Sequence of chain 3.A:
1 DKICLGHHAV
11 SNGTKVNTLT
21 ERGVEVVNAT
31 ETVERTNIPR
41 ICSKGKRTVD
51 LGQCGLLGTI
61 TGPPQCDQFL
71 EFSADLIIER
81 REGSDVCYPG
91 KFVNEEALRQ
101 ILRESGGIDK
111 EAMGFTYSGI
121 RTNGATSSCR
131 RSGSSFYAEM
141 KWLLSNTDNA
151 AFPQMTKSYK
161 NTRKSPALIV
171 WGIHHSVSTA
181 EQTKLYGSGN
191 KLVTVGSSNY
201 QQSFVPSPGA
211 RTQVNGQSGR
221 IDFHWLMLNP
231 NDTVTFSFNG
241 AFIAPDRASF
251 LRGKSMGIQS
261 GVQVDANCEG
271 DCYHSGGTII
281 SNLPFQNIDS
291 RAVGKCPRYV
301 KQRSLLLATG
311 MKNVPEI

A small-molecule ligand and the protein it binds are described below.
Small molecule (SMILES): CC(=O)N[C@@H]1[C@@H](O)[C@H](O)[C@@H](CO)O[C@H]1O

Sequence of chain 2.A:
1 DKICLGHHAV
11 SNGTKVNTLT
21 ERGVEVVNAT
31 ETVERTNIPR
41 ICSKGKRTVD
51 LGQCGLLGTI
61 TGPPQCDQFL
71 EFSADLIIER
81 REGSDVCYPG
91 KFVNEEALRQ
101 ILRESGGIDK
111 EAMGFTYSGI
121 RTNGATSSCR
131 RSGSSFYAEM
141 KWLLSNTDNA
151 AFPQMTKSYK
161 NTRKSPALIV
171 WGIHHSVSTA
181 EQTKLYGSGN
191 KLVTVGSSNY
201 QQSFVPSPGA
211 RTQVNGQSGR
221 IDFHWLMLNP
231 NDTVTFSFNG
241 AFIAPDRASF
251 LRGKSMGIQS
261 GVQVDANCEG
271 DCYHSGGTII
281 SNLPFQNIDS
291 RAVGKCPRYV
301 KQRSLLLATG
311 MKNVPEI

Sequence of chain 2.B:
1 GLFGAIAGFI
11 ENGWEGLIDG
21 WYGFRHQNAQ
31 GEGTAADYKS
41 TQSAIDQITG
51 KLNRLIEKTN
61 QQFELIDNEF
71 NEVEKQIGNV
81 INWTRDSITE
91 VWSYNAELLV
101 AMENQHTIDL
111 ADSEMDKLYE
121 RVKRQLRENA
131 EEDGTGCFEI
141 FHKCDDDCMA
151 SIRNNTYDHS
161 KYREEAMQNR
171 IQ

Binding-site contacts:
Ligand atom N2 contacts residue ASN79 of chain 2.B at 4.5 Å.
Ligand atom C4 contacts residue ASN82 of chain 2.B at 4.2 Å.
Ligand atom O7 contacts residue GLU72 of chain 2.B at 3.3 Å (salt-bridge).
Ligand atom C3 contacts residue ASN82 of chain 2.B at 3.9 Å.
Ligand atom C8 contacts residue GLU104 of chain 3.A at 4.2 Å.
Ligand atom C2 contacts residue ASN82 of chain 2.B at 2.5 Å.
Ligand atom C1 contacts residue ASN82 of chain 2.B at 1.4 Å.
Ligand atom O7 contacts residue ASN79 of chain 2.B at 3.3 Å (h-bond).
Ligand atom C8 contacts residue ASN82 of chain 2.B at 4.2 Å.
Ligand atom C5 contacts residue ASN82 of chain 2.B at 3.6 Å.
Ligand atom C8 contacts residue ASN79 of chain 2.B at 3.8 Å.
Ligand atom O3 contacts residue GLU72 of chain 2.B at 3.7 Å.
Ligand atom C7 contacts residue ASN79 of chain 2.B at 3.6 Å.
Ligand atom C7 contacts residue LYS75 of chain 2.B at 4.2 Å.
Ligand atom C8 contacts residue LYS75 of chain 2.B at 4.4 Å.
Ligand atom O6 contacts residue ARG291 of chain 2.A at 4.5 Å.
Ligand atom N2 contacts residue ASN82 of chain 2.B at 3.1 Å (h-bond).
Ligand atom O5 contacts residue ASN82 of chain 2.B at 2.3 Å (h-bond).
Ligand atom C7 contacts residue ASN82 of chain 2.B at 3.9 Å.
Ligand atom O7 contacts residue LYS75 of chain 2.B at 3.5 Å.
Ligand atom C7 contacts residue GLU72 of chain 2.B at 3.6 Å.
Ligand atom N2 contacts residue GLU72 of chain 2.B at 3.7 Å.
Ligand atom O7 contacts residue GLY78 of chain 2.B at 4.5 Å.